Binding-site contacts:
Ligand atom C4 contacts residue APC1 of chain 1.C at 3.4 Å.
Ligand atom O2' contacts residue APC1 of chain 1.C at 3.7 Å.
Ligand atom O1G contacts residue ARG116 of chain 1.A at 3.1 Å (salt-bridge).
Ligand atom O4 contacts residue GLU265 of chain 1.A at 3.7 Å.
Ligand atom N1 contacts residue APC1 of chain 1.C at 3.9 Å.
Ligand atom O3G contacts residue THR118 of chain 1.A at 3.1 Å (h-bond).
Ligand atom O2G contacts residue LYS120 of chain 1.A at 2.8 Å (salt-bridge).
Ligand atom O3G contacts residue LYS120 of chain 1.A at 3.1 Å (salt-bridge).
Ligand atom N3 contacts residue APC1 of chain 1.C at 3.6 Å.
Ligand atom N3A contacts residue LYS117 of chain 1.A at 3.7 Å.
Ligand atom O2 contacts residue APC1 of chain 1.C at 3.6 Å (h-bond).
Ligand atom O1G contacts residue GLY115 of chain 1.A at 3.9 Å.
Ligand atom O4 contacts residue APC1 of chain 1.C at 3.4 Å.
Ligand atom C2 contacts residue ASN166 of chain 1.A at 3.5 Å.
Ligand atom O4 contacts residue ASN166 of chain 1.A at 3.1 Å (h-bond).
Ligand atom C2' contacts residue APC1 of chain 1.C at 3.5 Å.
Ligand atom O4' contacts residue THR118 of chain 1.A at 3.2 Å.
Ligand atom N3 contacts residue ASN166 of chain 1.A at 2.3 Å (h-bond).
Ligand atom O2' contacts residue ASP62 of chain 1.A at 3.3 Å (salt-bridge).
Ligand atom O2 contacts residue ASN166 of chain 1.A at 3.6 Å (h-bond).
Ligand atom O2 contacts residue VAL131 of chain 1.A at 3.2 Å.
Ligand atom PG contacts residue LYS120 of chain 1.A at 3.3 Å.
Ligand atom O1G contacts residue LYS120 of chain 1.A at 3.6 Å.
Ligand atom O3G contacts residue ARG116 of chain 1.A at 3.5 Å (salt-bridge).
Ligand atom C1' contacts residue VAL131 of chain 1.A at 3.8 Å (hydrophobic).
Ligand atom O2' contacts residue GLN46 of chain 1.A at 3.9 Å.
Ligand atom O3G contacts residue LYS117 of chain 1.A at 3.3 Å (salt-bridge).
Ligand atom C1' contacts residue THR118 of chain 1.A at 3.9 Å.
Ligand atom O2 contacts residue GLN46 of chain 1.A at 2.9 Å (h-bond).
Ligand atom C5 contacts residue APC1 of chain 1.C at 3.7 Å.
Ligand atom PG contacts residue ARG116 of chain 1.A at 3.8 Å.
Ligand atom C2 contacts residue APC1 of chain 1.C at 3.7 Å.
Ligand atom O4 contacts residue VAL164 of chain 1.A at 3.6 Å.
Ligand atom O3B contacts residue ARG116 of chain 1.A at 3.3 Å.
Ligand atom C4' contacts residue THR118 of chain 1.A at 3.7 Å.
Ligand atom O3' contacts residue ASP62 of chain 1.A at 3.8 Å.
Ligand atom C6 contacts residue LYS117 of chain 1.A at 3.8 Å.
Ligand atom C4 contacts residue ASN166 of chain 1.A at 3.2 Å.
Ligand atom C5 contacts residue LYS117 of chain 1.A at 3.8 Å.
Ligand atom O2A contacts residue LYS117 of chain 1.A at 4.0 Å.

A protein and the small-molecule ligand that binds it are described below.
Small molecule (SMILES): O=c1ccn([C@@H]2O[C@H](COP(=O)(O)NP(=O)(O)OP(=O)(O)O)[C@@H](O)[C@H]2O)c(=O)[nH]1

Sequence of chain 1.A:
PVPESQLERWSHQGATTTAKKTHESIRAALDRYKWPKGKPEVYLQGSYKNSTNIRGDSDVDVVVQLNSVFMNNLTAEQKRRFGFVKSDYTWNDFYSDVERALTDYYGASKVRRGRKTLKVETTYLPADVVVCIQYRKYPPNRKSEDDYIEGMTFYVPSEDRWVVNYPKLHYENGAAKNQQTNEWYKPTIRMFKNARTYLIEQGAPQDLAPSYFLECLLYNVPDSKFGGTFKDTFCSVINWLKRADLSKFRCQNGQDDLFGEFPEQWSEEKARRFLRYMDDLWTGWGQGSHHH